A small-molecule ligand and the protein it binds are described below.
Small molecule (SMILES): CC(=O)N[C@H]1[C@H](O[C@H]2[C@H](O)[C@@H](NC(C)=O)CO[C@@H]2CO)O[C@H](CO)[C@@H](O)[C@@H]1O

Binding-site contacts:
Ligand atom C7 contacts residue ASN154 of chain 47.C at 3.3 Å.
Ligand atom C1 contacts residue ASN154 of chain 47.C at 3.4 Å.
Ligand atom C2 contacts residue THR156 of chain 47.C at 4.2 Å.
Ligand atom C8 contacts residue THR156 of chain 47.C at 4.0 Å.
Ligand atom O5 contacts residue ASN154 of chain 47.C at 4.0 Å.
Ligand atom C1 contacts residue THR156 of chain 47.C at 3.6 Å.
Ligand atom C8 contacts residue ASN154 of chain 47.C at 3.6 Å.
Ligand atom N2 contacts residue ASN154 of chain 47.C at 3.8 Å.
Ligand atom C6 contacts residue MET151 of chain 47.C at 4.5 Å (hydrophobic).
Ligand atom N2 contacts residue THR156 of chain 47.C at 3.6 Å (h-bond).
Ligand atom C2 contacts residue ASN154 of chain 47.C at 3.5 Å.
Ligand atom O6 contacts residue MET151 of chain 47.C at 3.4 Å.
Ligand atom O7 contacts residue ASN154 of chain 47.C at 2.6 Å (h-bond).
Ligand atom C7 contacts residue THR156 of chain 47.C at 3.9 Å.

Sequence of chain 47.C:
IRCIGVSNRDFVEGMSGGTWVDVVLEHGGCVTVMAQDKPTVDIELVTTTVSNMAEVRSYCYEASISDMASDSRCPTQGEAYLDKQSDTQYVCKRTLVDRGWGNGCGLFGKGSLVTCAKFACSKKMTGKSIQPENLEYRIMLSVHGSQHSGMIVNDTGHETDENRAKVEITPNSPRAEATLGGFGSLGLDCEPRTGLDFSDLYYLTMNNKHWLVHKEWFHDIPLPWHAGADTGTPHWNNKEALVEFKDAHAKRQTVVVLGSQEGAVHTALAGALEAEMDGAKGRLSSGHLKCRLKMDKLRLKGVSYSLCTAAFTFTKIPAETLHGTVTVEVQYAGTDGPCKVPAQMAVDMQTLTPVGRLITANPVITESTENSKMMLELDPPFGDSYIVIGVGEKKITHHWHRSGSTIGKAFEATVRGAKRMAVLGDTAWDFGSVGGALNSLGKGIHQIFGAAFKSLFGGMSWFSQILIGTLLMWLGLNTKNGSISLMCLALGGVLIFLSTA